Binding-site contacts:
Ligand atom C4 contacts residue ASN323 of chain 1.E at 4.2 Å.
Ligand atom C8 contacts residue ASN323 of chain 1.E at 4.4 Å.
Ligand atom C3 contacts residue ASN323 of chain 1.E at 3.8 Å.
Ligand atom O7 contacts residue ASN323 of chain 1.E at 3.0 Å (h-bond).
Ligand atom N2 contacts residue ASN323 of chain 1.E at 2.9 Å (h-bond).
Ligand atom C5 contacts residue ASN323 of chain 1.E at 3.6 Å.
Ligand atom C7 contacts residue ASN323 of chain 1.E at 3.2 Å.
Ligand atom O5 contacts residue ASN323 of chain 1.E at 2.3 Å (h-bond).
Ligand atom C2 contacts residue ASN323 of chain 1.E at 2.4 Å.
Ligand atom C8 contacts residue VAL317 of chain 1.E at 3.8 Å (hydrophobic).
Ligand atom N2 contacts residue VAL317 of chain 1.E at 4.3 Å.
Ligand atom C1 contacts residue ASN323 of chain 1.E at 1.4 Å.
Ligand atom C7 contacts residue VAL317 of chain 1.E at 4.3 Å (hydrophobic).

The small molecule below binds the protein below.
Small molecule (SMILES): CC(=O)N[C@@H]1[C@@H](O)[C@H](O)[C@@H](CO)O[C@H]1O

Sequence of chain 1.E:
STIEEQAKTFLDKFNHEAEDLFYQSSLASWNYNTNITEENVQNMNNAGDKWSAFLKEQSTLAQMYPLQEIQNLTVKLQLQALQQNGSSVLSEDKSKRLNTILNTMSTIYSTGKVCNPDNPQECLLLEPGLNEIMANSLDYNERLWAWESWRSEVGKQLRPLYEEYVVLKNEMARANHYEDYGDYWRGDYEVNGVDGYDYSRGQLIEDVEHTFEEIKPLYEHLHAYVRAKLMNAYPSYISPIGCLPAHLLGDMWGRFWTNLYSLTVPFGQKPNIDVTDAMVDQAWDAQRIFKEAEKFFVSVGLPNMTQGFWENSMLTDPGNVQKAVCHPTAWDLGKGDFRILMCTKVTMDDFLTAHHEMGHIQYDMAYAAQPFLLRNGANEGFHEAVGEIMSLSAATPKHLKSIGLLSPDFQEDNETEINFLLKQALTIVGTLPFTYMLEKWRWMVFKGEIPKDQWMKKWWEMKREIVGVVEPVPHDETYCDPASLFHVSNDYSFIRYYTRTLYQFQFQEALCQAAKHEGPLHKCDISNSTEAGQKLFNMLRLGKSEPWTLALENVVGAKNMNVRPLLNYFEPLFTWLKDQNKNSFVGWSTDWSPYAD